This protein binds this small molecule.
Small molecule (SMILES): CC(=O)N[C@@H]1[C@@H](O)[C@H](O)[C@@H](CO)O[C@H]1O

Sequence of chain 1.A:
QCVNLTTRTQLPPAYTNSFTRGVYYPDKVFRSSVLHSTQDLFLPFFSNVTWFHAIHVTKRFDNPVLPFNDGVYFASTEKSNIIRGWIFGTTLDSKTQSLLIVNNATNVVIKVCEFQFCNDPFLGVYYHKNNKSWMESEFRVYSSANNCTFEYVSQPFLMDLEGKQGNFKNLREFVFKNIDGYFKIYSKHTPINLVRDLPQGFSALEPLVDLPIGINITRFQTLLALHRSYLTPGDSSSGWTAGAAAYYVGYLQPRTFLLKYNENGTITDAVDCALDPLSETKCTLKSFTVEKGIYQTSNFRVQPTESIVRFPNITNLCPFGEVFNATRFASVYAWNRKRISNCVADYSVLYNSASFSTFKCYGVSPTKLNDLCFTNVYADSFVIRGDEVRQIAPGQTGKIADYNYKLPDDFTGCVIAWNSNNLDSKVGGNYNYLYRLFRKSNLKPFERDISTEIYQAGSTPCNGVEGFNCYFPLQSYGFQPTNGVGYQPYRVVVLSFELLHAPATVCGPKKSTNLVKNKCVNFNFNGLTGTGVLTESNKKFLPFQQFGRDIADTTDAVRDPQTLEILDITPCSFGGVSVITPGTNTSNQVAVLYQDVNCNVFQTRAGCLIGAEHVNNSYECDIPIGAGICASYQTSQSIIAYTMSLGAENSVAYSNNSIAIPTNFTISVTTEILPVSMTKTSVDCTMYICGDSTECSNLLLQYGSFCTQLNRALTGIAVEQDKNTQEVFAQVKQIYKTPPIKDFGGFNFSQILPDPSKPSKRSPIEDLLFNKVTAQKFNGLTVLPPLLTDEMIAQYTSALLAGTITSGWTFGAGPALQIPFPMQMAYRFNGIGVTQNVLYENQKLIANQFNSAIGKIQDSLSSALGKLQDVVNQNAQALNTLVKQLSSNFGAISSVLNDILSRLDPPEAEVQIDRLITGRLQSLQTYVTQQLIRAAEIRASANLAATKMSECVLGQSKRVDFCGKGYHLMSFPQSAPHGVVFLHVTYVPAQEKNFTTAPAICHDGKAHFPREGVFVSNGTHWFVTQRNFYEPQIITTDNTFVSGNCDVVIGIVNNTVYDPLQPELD

Binding-site contacts:
Ligand atom O6 contacts residue LYS558 of chain 1.C at 3.5 Å.
Ligand atom C2 contacts residue ASN282 of chain 1.A at 2.6 Å.
Ligand atom O7 contacts residue ASN282 of chain 1.A at 3.9 Å.
Ligand atom C5 contacts residue ASN282 of chain 1.A at 3.7 Å.
Ligand atom N2 contacts residue ASN282 of chain 1.A at 3.0 Å (h-bond).
Ligand atom C3 contacts residue ASN282 of chain 1.A at 3.9 Å.
Ligand atom C4 contacts residue ASN282 of chain 1.A at 4.3 Å.
Ligand atom O5 contacts residue ASN282 of chain 1.A at 2.4 Å (h-bond).
Ligand atom C1 contacts residue ASN282 of chain 1.A at 1.4 Å.
Ligand atom C7 contacts residue ASN282 of chain 1.A at 4.0 Å.

Sequence of chain 1.C:
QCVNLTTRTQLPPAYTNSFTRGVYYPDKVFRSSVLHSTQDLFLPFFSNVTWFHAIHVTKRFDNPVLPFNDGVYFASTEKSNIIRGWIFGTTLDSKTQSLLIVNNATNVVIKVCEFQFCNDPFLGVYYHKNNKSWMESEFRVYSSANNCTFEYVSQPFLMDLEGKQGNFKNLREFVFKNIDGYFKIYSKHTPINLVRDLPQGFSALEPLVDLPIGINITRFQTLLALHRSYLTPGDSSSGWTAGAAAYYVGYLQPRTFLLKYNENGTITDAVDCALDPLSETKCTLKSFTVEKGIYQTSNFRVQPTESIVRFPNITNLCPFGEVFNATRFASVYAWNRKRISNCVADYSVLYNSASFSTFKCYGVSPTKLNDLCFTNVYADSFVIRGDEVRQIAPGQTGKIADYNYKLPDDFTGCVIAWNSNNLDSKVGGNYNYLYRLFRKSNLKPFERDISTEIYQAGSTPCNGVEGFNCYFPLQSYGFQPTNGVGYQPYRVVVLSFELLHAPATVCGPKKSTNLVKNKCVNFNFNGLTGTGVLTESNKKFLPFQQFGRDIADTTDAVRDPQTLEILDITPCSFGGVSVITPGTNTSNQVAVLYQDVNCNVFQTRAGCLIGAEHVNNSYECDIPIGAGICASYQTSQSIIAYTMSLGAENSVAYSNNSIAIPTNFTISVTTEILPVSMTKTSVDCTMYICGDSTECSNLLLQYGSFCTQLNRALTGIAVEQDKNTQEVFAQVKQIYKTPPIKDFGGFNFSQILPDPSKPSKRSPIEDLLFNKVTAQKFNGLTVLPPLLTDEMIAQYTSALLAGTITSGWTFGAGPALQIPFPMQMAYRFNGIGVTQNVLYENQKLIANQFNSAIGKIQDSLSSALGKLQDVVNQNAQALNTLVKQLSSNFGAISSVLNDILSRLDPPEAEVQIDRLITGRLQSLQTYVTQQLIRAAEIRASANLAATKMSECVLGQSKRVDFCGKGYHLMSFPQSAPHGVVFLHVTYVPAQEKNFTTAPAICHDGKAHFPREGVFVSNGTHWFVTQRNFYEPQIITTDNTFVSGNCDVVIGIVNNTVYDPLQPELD